This protein binds this small molecule.
Small molecule (SMILES): O=C(CNC(=O)c1cccnc1)N[C@H](CS[C@H](Cc1ccccc1)C(=O)NCCCc1cccnc1)Cc1ccccc1

Sequence of chain 2.B:
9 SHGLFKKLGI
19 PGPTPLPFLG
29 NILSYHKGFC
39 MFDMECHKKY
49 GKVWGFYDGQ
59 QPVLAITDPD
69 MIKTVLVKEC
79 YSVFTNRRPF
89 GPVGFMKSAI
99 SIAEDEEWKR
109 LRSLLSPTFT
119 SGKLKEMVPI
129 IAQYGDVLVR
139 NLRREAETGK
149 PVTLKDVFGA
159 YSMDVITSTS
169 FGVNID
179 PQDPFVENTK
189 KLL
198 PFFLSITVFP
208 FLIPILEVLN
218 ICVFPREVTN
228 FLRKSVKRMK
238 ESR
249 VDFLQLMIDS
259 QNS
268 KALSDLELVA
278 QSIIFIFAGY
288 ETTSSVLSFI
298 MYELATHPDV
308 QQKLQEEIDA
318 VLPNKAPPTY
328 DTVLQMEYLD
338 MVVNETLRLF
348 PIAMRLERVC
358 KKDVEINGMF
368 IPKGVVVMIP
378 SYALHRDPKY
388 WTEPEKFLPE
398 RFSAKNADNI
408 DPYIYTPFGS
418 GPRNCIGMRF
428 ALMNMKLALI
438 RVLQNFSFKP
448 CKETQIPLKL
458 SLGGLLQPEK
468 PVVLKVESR

Binding-site contacts:
Ligand atom S07 contacts residue ILE100 of chain 2.B at 3.8 Å.
Ligand atom C28 contacts residue ALA285 of chain 2.B at 3.9 Å (hydrophobic).
Ligand atom C43 contacts residue ARG86 of chain 2.B at 3.2 Å.
Ligand atom N42 contacts residue PHE37 of chain 2.B at 3.9 Å.
Ligand atom C11 contacts residue PHE88 of chain 2.B at 4.0 Å (hydrophobic).
Ligand atom N42 contacts residue ASP56 of chain 2.B at 3.5 Å (salt-bridge).
Ligand atom C13 contacts residue PHE221 of chain 2.B at 4.0 Å (hydrophobic).
Ligand atom C01 contacts residue ILE281 of chain 2.B at 3.8 Å (hydrophobic).
Ligand atom C18 contacts residue PHE221 of chain 2.B at 3.9 Å (hydrophobic).
Ligand atom O38 contacts residue ARG86 of chain 2.B at 3.6 Å.
Ligand atom N29 contacts residue HEM1 of chain 2.F at 2.3 Å.
Ligand atom O12 contacts residue SER99 of chain 2.B at 2.4 Å (h-bond).
Ligand atom C40 contacts residue THR204 of chain 2.B at 4.0 Å.
Ligand atom C23 contacts residue ARG85 of chain 2.B at 4.0 Å.
Ligand atom C41 contacts residue ASP56 of chain 2.B at 3.4 Å.
Ligand atom C01 contacts residue ALA285 of chain 2.B at 3.9 Å (hydrophobic).
Ligand atom C41 contacts residue PHE37 of chain 2.B at 3.4 Å (hydrophobic).
Ligand atom C30 contacts residue ALA285 of chain 2.B at 3.9 Å (hydrophobic).
Ligand atom C05 contacts residue SER99 of chain 2.B at 3.5 Å.
Ligand atom C03 contacts residue SER99 of chain 2.B at 3.7 Å.
Ligand atom C30 contacts residue HEM1 of chain 2.F at 3.0 Å.
Ligand atom N42 contacts residue ARG86 of chain 2.B at 3.4 Å (salt-bridge).
Ligand atom C14 contacts residue PHE221 of chain 2.B at 4.0 Å (hydrophobic).
Ligand atom C13 contacts residue PHE88 of chain 2.B at 4.0 Å (hydrophobic).
Ligand atom C18 contacts residue ILE281 of chain 2.B at 3.8 Å (hydrophobic).
Ligand atom C17 contacts residue ILE281 of chain 2.B at 3.8 Å (hydrophobic).
Ligand atom C34 contacts residue PHE88 of chain 2.B at 3.5 Å (hydrophobic).
Ligand atom S07 contacts residue PHE88 of chain 2.B at 4.0 Å.
Ligand atom C15 contacts residue PHE284 of chain 2.B at 3.7 Å (hydrophobic).
Ligand atom C31 contacts residue THR289 of chain 2.B at 4.0 Å.
Ligand atom C33 contacts residue THR289 of chain 2.B at 3.7 Å.
Ligand atom C25 contacts residue HEM1 of chain 2.F at 4.0 Å.
Ligand atom C37 contacts residue ARG86 of chain 2.B at 3.8 Å.
Ligand atom C36 contacts residue ARG86 of chain 2.B at 3.7 Å.
Ligand atom C16 contacts residue PHE284 of chain 2.B at 3.5 Å (hydrophobic).
Ligand atom C32 contacts residue THR289 of chain 2.B at 3.6 Å.
Ligand atom C33 contacts residue HEM1 of chain 2.F at 3.3 Å.
Ligand atom C08 contacts residue SER99 of chain 2.B at 3.9 Å.
Ligand atom O12 contacts residue ILE100 of chain 2.B at 3.8 Å.
Ligand atom C24 contacts residue HEM1 of chain 2.F at 3.9 Å.